A protein and the small-molecule ligand that binds it are described below.
Small molecule (SMILES): FC(F)(F)[C@H](Cl)Br

Sequence of chain 3.A:
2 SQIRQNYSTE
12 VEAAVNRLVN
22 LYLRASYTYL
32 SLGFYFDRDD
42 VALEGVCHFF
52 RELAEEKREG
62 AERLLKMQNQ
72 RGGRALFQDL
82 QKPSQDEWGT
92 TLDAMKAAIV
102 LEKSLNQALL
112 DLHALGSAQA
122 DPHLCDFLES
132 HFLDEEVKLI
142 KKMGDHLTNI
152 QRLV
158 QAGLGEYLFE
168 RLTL

Binding-site contacts:
Ligand atom CL contacts residue HLT1 of chain 3.H at 2.2 Å.
Ligand atom BR contacts residue LEU24 of chain 21.A at 3.1 Å.
Ligand atom C2 contacts residue HLT1 of chain 3.H at 1.3 Å.
Ligand atom BR contacts residue LEU81 of chain 21.A at 4.2 Å.
Ligand atom C2 contacts residue LEU24 of chain 3.A at 4.3 Å (hydrophobic).
Ligand atom F3 contacts residue HLT1 of chain 3.H at 1.5 Å.
Ligand atom C1 contacts residue HLT1 of chain 3.H at 0.8 Å.
Ligand atom BR contacts residue TYR28 of chain 21.A at 4.0 Å.
Ligand atom CL contacts residue LEU81 of chain 3.A at 3.6 Å.
Ligand atom F1 contacts residue SER27 of chain 3.A at 4.0 Å.
Ligand atom CL contacts residue TYR28 of chain 21.A at 3.3 Å.
Ligand atom F3 contacts residue LEU81 of chain 21.A at 3.9 Å.
Ligand atom BR contacts residue HLT1 of chain 3.H at 1.2 Å.
Ligand atom F1 contacts residue ARG59 of chain 3.A at 4.5 Å.
Ligand atom F3 contacts residue LEU24 of chain 3.A at 4.1 Å.
Ligand atom F3 contacts residue LEU81 of chain 3.A at 3.4 Å.
Ligand atom F1 contacts residue LEU24 of chain 3.A at 3.3 Å.
Ligand atom F2 contacts residue HLT1 of chain 3.H at 0.8 Å.
Ligand atom CL contacts residue LEU24 of chain 3.A at 4.0 Å.
Ligand atom BR contacts residue SER27 of chain 21.A at 3.8 Å.
Ligand atom C2 contacts residue LEU81 of chain 3.A at 4.4 Å (hydrophobic).
Ligand atom F2 contacts residue SER27 of chain 3.A at 4.4 Å.
Ligand atom F1 contacts residue HLT1 of chain 3.H at 1.2 Å.
Ligand atom C1 contacts residue LEU24 of chain 3.A at 4.5 Å (hydrophobic).

Sequence of chain 21.A:
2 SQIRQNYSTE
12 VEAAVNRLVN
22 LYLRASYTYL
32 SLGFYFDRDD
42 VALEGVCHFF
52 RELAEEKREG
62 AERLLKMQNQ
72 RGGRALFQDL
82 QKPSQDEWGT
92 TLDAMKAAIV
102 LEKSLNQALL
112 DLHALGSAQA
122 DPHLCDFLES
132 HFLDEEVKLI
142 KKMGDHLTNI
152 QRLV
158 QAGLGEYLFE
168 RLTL